Binding-site contacts:
Ligand atom C14 contacts residue MN1 of chain 1.B at 2.9 Å.
Ligand atom C05 contacts residue TYR44 of chain 1.A at 3.6 Å (hydrophobic).
Ligand atom O13 contacts residue GLU120 of chain 1.A at 2.7 Å (salt-bridge).
Ligand atom N08 contacts residue MN1 of chain 1.C at 3.7 Å.
Ligand atom C12 contacts residue HIS61 of chain 1.A at 3.4 Å.
Ligand atom O02 contacts residue TYR44 of chain 1.A at 3.6 Å.
Ligand atom C14 contacts residue ILE121 of chain 1.A at 3.9 Å (hydrophobic).
Ligand atom C09 contacts residue MN1 of chain 1.C at 2.7 Å.
Ligand atom N16 contacts residue TYR131 of chain 1.A at 3.5 Å (h-bond).
Ligand atom O10 contacts residue MN1 of chain 1.C at 1.8 Å.
Ligand atom C27 contacts residue ILE58 of chain 1.A at 3.4 Å (hydrophobic).
Ligand atom O10 contacts residue GLU81 of chain 1.A at 3.2 Å (salt-bridge).
Ligand atom O15 contacts residue MN1 of chain 1.B at 2.4 Å.
Ligand atom C04 contacts residue TYR44 of chain 1.A at 3.4 Å (hydrophobic).
Ligand atom C22 contacts residue SO41 of chain 1.I at 3.4 Å.
Ligand atom O10 contacts residue ASP109 of chain 1.A at 3.8 Å.
Ligand atom O13 contacts residue HIS61 of chain 1.A at 3.1 Å (h-bond).
Ligand atom C21 contacts residue LYS54 of chain 1.A at 3.8 Å.
Ligand atom C09 contacts residue GLU81 of chain 1.A at 3.6 Å.
Ligand atom O13 contacts residue MN1 of chain 1.B at 1.8 Å.
Ligand atom C12 contacts residue MN1 of chain 1.B at 2.7 Å.
Ligand atom O15 contacts residue TYR131 of chain 1.A at 3.7 Å.
Ligand atom C14 contacts residue HIS61 of chain 1.A at 3.4 Å.
Ligand atom C06 contacts residue TYR44 of chain 1.A at 3.2 Å (hydrophobic).
Ligand atom O15 contacts residue ILE121 of chain 1.A at 2.9 Å (h-bond).
Ligand atom O15 contacts residue GLU120 of chain 1.A at 3.4 Å (salt-bridge).
Ligand atom C03 contacts residue TYR44 of chain 1.A at 3.9 Å (hydrophobic).
Ligand atom O13 contacts residue ASP109 of chain 1.A at 3.0 Å (salt-bridge).
Ligand atom C11 contacts residue MN1 of chain 1.C at 3.5 Å.
Ligand atom C14 contacts residue TYR131 of chain 1.A at 3.9 Å (hydrophobic).
Ligand atom O15 contacts residue HIS61 of chain 1.A at 3.0 Å (h-bond).
Ligand atom C22 contacts residue LYS54 of chain 1.A at 3.9 Å.
Ligand atom C21 contacts residue SO41 of chain 1.I at 3.5 Å.
Ligand atom C12 contacts residue GLU120 of chain 1.A at 3.6 Å.
Ligand atom C07 contacts residue MN1 of chain 1.C at 3.9 Å.
Ligand atom C12 contacts residue MN1 of chain 1.C at 3.4 Å.
Ligand atom O13 contacts residue MN1 of chain 1.C at 2.6 Å.
Ligand atom N28 contacts residue ILE58 of chain 1.A at 3.4 Å.
Ligand atom C14 contacts residue GLU120 of chain 1.A at 3.9 Å.
Ligand atom O13 contacts residue ILE121 of chain 1.A at 3.8 Å.

This small molecule binds to this protein.
Small molecule (SMILES): COc1cc(CCNC(=O)c2nc(-c3ccccc3C)[nH]c(=O)c2O)ccn1

Sequence of chain 1.A:
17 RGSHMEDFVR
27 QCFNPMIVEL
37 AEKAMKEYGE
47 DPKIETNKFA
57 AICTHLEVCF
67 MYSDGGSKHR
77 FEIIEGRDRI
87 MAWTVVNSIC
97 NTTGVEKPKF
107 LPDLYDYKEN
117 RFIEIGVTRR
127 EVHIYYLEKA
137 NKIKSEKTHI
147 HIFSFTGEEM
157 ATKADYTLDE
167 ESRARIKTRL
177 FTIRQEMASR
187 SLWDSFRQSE